Binding-site contacts:
Ligand atom C4 contacts residue TRP187 of chain 1.A at 3.8 Å (hydrophobic).
Ligand atom N7 contacts residue TRP187 of chain 1.A at 4.0 Å.
Ligand atom C17 contacts residue TRP187 of chain 1.A at 3.8 Å (hydrophobic).
Ligand atom O25 contacts residue TRP187 of chain 1.A at 4.4 Å.
Ligand atom BR contacts residue SER281 of chain 1.A at 4.2 Å.
Ligand atom N11 contacts residue TRP187 of chain 1.A at 3.6 Å.
Ligand atom C18 contacts residue TRP187 of chain 1.A at 4.3 Å (hydrophobic).
Ligand atom C24 contacts residue SER281 of chain 1.A at 3.9 Å.
Ligand atom C19 contacts residue VAL282 of chain 1.A at 3.7 Å (hydrophobic).
Ligand atom O12 contacts residue TRP187 of chain 1.A at 3.6 Å.
Ligand atom C28 contacts residue SER281 of chain 1.A at 4.1 Å.
Ligand atom N10 contacts residue TRP187 of chain 1.A at 3.8 Å.
Ligand atom BR contacts residue ALA280 of chain 1.A at 3.4 Å.
Ligand atom C6 contacts residue VAL282 of chain 1.A at 4.0 Å (hydrophobic).
Ligand atom C4 contacts residue SER281 of chain 1.A at 4.3 Å.
Ligand atom C2 contacts residue TRP187 of chain 1.A at 3.6 Å (hydrophobic).
Ligand atom C6 contacts residue SER281 of chain 1.A at 4.5 Å.
Ligand atom N1 contacts residue TRP187 of chain 1.A at 3.7 Å.
Ligand atom C16 contacts residue SER281 of chain 1.A at 3.8 Å.
Ligand atom O12 contacts residue VAL282 of chain 1.A at 2.8 Å (h-bond).
Ligand atom C22 contacts residue ALA280 of chain 1.A at 4.3 Å (hydrophobic).
Ligand atom C22 contacts residue SER281 of chain 1.A at 4.0 Å.
Ligand atom BR contacts residue ASN279 of chain 1.A at 4.1 Å.
Ligand atom C15 contacts residue SER281 of chain 1.A at 3.9 Å.
Ligand atom C6 contacts residue TRP187 of chain 1.A at 3.4 Å (hydrophobic).
Ligand atom C9 contacts residue SER281 of chain 1.A at 3.9 Å.
Ligand atom C5 contacts residue TRP187 of chain 1.A at 3.7 Å (hydrophobic).
Ligand atom C22 contacts residue ASN279 of chain 1.A at 4.4 Å.
Ligand atom BR contacts residue PRO278 of chain 1.A at 4.0 Å.
Ligand atom N8 contacts residue TRP187 of chain 1.A at 4.3 Å.
Ligand atom O12 contacts residue SER281 of chain 1.A at 3.4 Å.
Ligand atom C21 contacts residue TRP187 of chain 1.A at 4.5 Å (hydrophobic).
Ligand atom C15 contacts residue ALA280 of chain 1.A at 4.0 Å (hydrophobic).
Ligand atom C3 contacts residue TRP187 of chain 1.A at 3.9 Å (hydrophobic).
Ligand atom C14 contacts residue TRP187 of chain 1.A at 3.4 Å (hydrophobic).
Ligand atom C19 contacts residue TRP187 of chain 1.A at 4.2 Å (hydrophobic).

Sequence of chain 1.A:
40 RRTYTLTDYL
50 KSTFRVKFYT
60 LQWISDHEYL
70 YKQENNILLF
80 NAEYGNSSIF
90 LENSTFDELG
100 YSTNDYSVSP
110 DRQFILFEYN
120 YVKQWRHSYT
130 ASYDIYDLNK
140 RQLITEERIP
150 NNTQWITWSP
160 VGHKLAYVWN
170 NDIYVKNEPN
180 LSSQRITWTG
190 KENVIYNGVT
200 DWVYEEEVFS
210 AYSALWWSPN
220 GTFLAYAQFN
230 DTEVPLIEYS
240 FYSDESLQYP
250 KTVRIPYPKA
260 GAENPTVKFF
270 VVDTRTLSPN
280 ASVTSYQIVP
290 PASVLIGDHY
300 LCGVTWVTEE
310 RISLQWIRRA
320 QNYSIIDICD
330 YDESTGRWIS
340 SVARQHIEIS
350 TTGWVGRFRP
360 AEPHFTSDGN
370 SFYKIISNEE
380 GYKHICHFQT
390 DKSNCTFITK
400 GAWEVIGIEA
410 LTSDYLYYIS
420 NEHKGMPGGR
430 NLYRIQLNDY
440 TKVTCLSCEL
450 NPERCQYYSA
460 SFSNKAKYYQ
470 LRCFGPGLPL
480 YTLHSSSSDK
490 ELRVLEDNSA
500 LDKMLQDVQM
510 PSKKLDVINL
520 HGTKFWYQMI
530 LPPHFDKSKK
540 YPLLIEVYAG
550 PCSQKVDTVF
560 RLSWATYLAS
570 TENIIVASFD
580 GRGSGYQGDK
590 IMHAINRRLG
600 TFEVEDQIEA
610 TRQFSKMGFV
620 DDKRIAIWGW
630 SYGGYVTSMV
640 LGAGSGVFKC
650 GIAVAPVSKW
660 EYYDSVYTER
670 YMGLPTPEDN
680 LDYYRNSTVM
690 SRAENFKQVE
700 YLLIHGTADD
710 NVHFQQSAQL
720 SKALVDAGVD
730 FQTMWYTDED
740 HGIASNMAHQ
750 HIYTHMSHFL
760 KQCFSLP

This small molecule binds to this protein.
Small molecule (SMILES): Cn1c(=O)c2c(nc(N3CCC[C@@H](N)C3)n2Cc2ccccc2Br)n(C)c1=O